Sequence of chain 1.B:
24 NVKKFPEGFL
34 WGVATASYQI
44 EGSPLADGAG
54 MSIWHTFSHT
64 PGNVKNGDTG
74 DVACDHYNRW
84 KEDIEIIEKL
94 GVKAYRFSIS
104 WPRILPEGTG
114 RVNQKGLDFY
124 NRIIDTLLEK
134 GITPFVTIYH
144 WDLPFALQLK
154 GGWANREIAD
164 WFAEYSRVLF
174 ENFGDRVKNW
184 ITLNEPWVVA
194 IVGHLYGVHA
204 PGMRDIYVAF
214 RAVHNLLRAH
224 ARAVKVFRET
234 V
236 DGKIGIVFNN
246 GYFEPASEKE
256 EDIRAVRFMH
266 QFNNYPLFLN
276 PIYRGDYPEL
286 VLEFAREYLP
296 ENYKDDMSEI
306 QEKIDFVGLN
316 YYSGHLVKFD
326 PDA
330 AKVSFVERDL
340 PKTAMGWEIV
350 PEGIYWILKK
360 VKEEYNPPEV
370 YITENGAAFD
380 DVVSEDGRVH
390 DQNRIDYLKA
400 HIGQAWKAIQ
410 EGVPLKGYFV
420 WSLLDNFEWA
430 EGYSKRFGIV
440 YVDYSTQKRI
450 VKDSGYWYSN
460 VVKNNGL

A protein and the small-molecule ligand that binds it are described below.
Small molecule (SMILES): OC[C@H]1ONC[C@@H](O)[C@@H]1O

Binding-site contacts:
Ligand atom C4 contacts residue GLN42 of chain 1.B at 4.1 Å.
Ligand atom C5 contacts residue TRP420 of chain 1.B at 4.0 Å (hydrophobic).
Ligand atom O6 contacts residue PHE436 of chain 1.B at 4.2 Å.
Ligand atom C2 contacts residue TRP144 of chain 1.B at 4.0 Å (hydrophobic).
Ligand atom N1 contacts residue GLU373 of chain 1.B at 2.6 Å (salt-bridge).
Ligand atom C3 contacts residue TRP420 of chain 1.B at 3.7 Å (hydrophobic).
Ligand atom C6 contacts residue TYR317 of chain 1.B at 3.8 Å (hydrophobic).
Ligand atom O5 contacts residue TYR317 of chain 1.B at 3.5 Å (h-bond).
Ligand atom C2 contacts residue ASN187 of chain 1.B at 3.8 Å.
Ligand atom C3 contacts residue HIS143 of chain 1.B at 3.7 Å.
Ligand atom C5 contacts residue GLU427 of chain 1.B at 4.2 Å.
Ligand atom O4 contacts residue TRP420 of chain 1.B at 3.2 Å (h-bond).
Ligand atom C3 contacts residue GLN42 of chain 1.B at 3.5 Å.
Ligand atom O3 contacts residue TRP420 of chain 1.B at 3.5 Å.
Ligand atom O6 contacts residue TRP346 of chain 1.B at 3.5 Å.
Ligand atom O3 contacts residue GLN42 of chain 1.B at 2.3 Å (h-bond).
Ligand atom N1 contacts residue TYR317 of chain 1.B at 4.0 Å.
Ligand atom C3 contacts residue GLU373 of chain 1.B at 3.9 Å.
Ligand atom C4 contacts residue TRP420 of chain 1.B at 4.0 Å (hydrophobic).
Ligand atom O5 contacts residue GLU373 of chain 1.B at 3.3 Å (salt-bridge).
Ligand atom C5 contacts residue TYR317 of chain 1.B at 3.4 Å (hydrophobic).
Ligand atom C6 contacts residue PHE436 of chain 1.B at 3.8 Å (hydrophobic).
Ligand atom C2 contacts residue GLU188 of chain 1.B at 3.2 Å.
Ligand atom O4 contacts residue GLN42 of chain 1.B at 3.1 Å (h-bond).
Ligand atom C6 contacts residue TRP346 of chain 1.B at 4.0 Å (hydrophobic).
Ligand atom C6 contacts residue GLU427 of chain 1.B at 3.4 Å.
Ligand atom O5 contacts residue GLU188 of chain 1.B at 3.9 Å.
Ligand atom C3 contacts residue TRP428 of chain 1.B at 3.8 Å (hydrophobic).
Ligand atom N1 contacts residue ASN315 of chain 1.B at 4.1 Å.
Ligand atom N1 contacts residue GLU188 of chain 1.B at 3.0 Å (salt-bridge).
Ligand atom C2 contacts residue HIS143 of chain 1.B at 3.5 Å.
Ligand atom O4 contacts residue TRP428 of chain 1.B at 3.7 Å.
Ligand atom C2 contacts residue GLU373 of chain 1.B at 3.5 Å.
Ligand atom O4 contacts residue GLU427 of chain 1.B at 2.7 Å (salt-bridge).
Ligand atom O3 contacts residue HIS143 of chain 1.B at 2.9 Å (h-bond).
Ligand atom C4 contacts residue TRP428 of chain 1.B at 3.7 Å (hydrophobic).
Ligand atom C5 contacts residue GLU373 of chain 1.B at 3.7 Å.
Ligand atom O3 contacts residue TRP428 of chain 1.B at 2.9 Å (h-bond).
Ligand atom C4 contacts residue GLU427 of chain 1.B at 3.7 Å.
Ligand atom O6 contacts residue GLU427 of chain 1.B at 2.5 Å (salt-bridge).